Sequence of chain 2.A:
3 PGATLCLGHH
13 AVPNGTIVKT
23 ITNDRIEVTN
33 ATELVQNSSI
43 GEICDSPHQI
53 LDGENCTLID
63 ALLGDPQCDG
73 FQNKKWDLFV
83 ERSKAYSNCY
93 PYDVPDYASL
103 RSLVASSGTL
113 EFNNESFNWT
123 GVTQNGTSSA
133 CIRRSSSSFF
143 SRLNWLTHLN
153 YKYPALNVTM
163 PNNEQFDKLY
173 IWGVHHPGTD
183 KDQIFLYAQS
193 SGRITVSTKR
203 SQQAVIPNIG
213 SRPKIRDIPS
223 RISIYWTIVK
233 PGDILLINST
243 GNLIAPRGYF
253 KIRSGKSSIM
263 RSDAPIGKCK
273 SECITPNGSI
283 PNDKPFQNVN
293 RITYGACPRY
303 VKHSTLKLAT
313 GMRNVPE

Binding-site contacts:
Ligand atom C5 contacts residue ASN57 of chain 2.A at 3.7 Å.
Ligand atom C5 contacts residue TYR88 of chain 2.A at 4.3 Å (hydrophobic).
Ligand atom N2 contacts residue ASN57 of chain 2.A at 3.0 Å (h-bond).
Ligand atom O5 contacts residue ASN57 of chain 2.A at 2.4 Å (h-bond).
Ligand atom C8 contacts residue GLU56 of chain 2.A at 4.1 Å.
Ligand atom C6 contacts residue TYR88 of chain 2.A at 3.9 Å (hydrophobic).
Ligand atom C1 contacts residue ASN57 of chain 2.A at 1.4 Å.
Ligand atom C1 contacts residue TYR88 of chain 2.A at 4.4 Å (hydrophobic).
Ligand atom C2 contacts residue ASN57 of chain 2.A at 2.5 Å.
Ligand atom C4 contacts residue ASN57 of chain 2.A at 4.2 Å.
Ligand atom O6 contacts residue TYR88 of chain 2.A at 2.9 Å (h-bond).
Ligand atom O5 contacts residue TYR88 of chain 2.A at 3.4 Å (h-bond).
Ligand atom C7 contacts residue ASN57 of chain 2.A at 3.3 Å.
Ligand atom O7 contacts residue ASN57 of chain 2.A at 3.2 Å (h-bond).
Ligand atom C3 contacts residue ASN57 of chain 2.A at 3.8 Å.

A small-molecule ligand and the protein it binds are described below.
Small molecule (SMILES): CC(=O)N[C@@H]1[C@@H](O)[C@H](O)[C@@H](CO)O[C@H]1O